Binding-site contacts:
Ligand atom C5 contacts residue THR36 of chain 1.A at 3.1 Å.
Ligand atom C1 contacts residue SER27 of chain 1.A at 4.1 Å.
Ligand atom C9 contacts residue SER162 of chain 1.A at 3.8 Å.
Ligand atom C2 contacts residue SER27 of chain 1.A at 4.3 Å.
Ligand atom C4 contacts residue GLY37 of chain 1.A at 4.2 Å.
Ligand atom C10 contacts residue ARG25 of chain 1.A at 3.5 Å.
Ligand atom S8 contacts residue CYS26 of chain 1.A at 3.2 Å (h-bond).
Ligand atom C5 contacts residue ARG25 of chain 1.A at 4.5 Å.
Ligand atom C11 contacts residue GLU183 of chain 1.A at 3.9 Å.
Ligand atom C1 contacts residue ARG25 of chain 1.A at 3.9 Å.
Ligand atom C7 contacts residue ARG25 of chain 1.A at 3.5 Å.
Ligand atom S8 contacts residue SER27 of chain 1.A at 3.9 Å.
Ligand atom C10 contacts residue ILE189 of chain 1.A at 3.5 Å (hydrophobic).
Ligand atom C6 contacts residue GLY37 of chain 1.A at 3.9 Å.
Ligand atom C11 contacts residue ASP181 of chain 1.A at 3.9 Å.
Ligand atom C9 contacts residue ILE189 of chain 1.A at 4.0 Å (hydrophobic).
Ligand atom C11 contacts residue SER162 of chain 1.A at 4.3 Å.
Ligand atom C2 contacts residue GLU183 of chain 1.A at 4.2 Å.
Ligand atom C7 contacts residue SER162 of chain 1.A at 4.5 Å.
Ligand atom S8 contacts residue GLU160 of chain 1.A at 4.3 Å.
Ligand atom N13 contacts residue GLU183 of chain 1.A at 2.9 Å (salt-bridge).
Ligand atom C5 contacts residue GLY37 of chain 1.A at 3.2 Å.
Ligand atom C6 contacts residue THR36 of chain 1.A at 3.6 Å.
Ligand atom C9 contacts residue CYS26 of chain 1.A at 4.0 Å (hydrophobic).
Ligand atom C10 contacts residue ASP181 of chain 1.A at 3.9 Å.
Ligand atom C9 contacts residue ARG25 of chain 1.A at 4.0 Å.
Ligand atom C7 contacts residue SER27 of chain 1.A at 4.4 Å.
Ligand atom C9 contacts residue GLU160 of chain 1.A at 4.2 Å.
Ligand atom S8 contacts residue SER162 of chain 1.A at 4.2 Å.
Ligand atom C11 contacts residue ARG25 of chain 1.A at 3.4 Å.
Ligand atom S8 contacts residue ARG25 of chain 1.A at 3.7 Å.
Ligand atom C6 contacts residue ARG25 of chain 1.A at 4.0 Å.
Ligand atom C10 contacts residue SER162 of chain 1.A at 3.9 Å.
Ligand atom C6 contacts residue CYS26 of chain 1.A at 4.1 Å (hydrophobic).
Ligand atom C12 contacts residue GLU183 of chain 1.A at 3.3 Å.
Ligand atom C6 contacts residue SER27 of chain 1.A at 4.1 Å.
Ligand atom C4 contacts residue THR36 of chain 1.A at 3.8 Å.
Ligand atom C14 contacts residue GLU183 of chain 1.A at 4.2 Å.

Sequence of chain 1.A:
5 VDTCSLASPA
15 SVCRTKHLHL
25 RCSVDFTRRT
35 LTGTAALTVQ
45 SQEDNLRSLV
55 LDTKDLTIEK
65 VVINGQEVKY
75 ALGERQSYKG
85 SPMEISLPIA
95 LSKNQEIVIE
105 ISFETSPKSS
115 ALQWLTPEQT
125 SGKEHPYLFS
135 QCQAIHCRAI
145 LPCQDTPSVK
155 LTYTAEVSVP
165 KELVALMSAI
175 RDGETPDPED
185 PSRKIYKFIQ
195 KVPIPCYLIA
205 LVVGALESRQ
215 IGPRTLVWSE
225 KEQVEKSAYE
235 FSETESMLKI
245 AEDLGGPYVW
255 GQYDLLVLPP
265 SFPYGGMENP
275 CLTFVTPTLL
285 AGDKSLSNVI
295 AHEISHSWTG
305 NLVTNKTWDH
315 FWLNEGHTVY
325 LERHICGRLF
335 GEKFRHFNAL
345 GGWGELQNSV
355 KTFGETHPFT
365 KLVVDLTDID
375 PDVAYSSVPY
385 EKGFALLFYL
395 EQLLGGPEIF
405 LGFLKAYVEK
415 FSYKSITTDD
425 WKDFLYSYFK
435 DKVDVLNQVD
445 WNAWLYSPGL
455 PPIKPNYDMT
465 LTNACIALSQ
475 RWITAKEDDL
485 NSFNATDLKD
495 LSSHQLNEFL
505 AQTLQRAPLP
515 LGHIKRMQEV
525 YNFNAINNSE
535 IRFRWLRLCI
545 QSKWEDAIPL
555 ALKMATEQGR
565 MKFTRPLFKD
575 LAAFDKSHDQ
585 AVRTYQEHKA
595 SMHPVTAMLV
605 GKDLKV

This protein binds this small molecule.
Small molecule (SMILES): CNCc1ccccc1-c1cccs1